Binding-site contacts:
Ligand atom CB contacts residue A2G1 of chain 4.M at 2.4 Å.
Ligand atom N contacts residue SO41 of chain 4.F at 2.9 Å (h-bond).
Ligand atom CB contacts residue SO41 of chain 4.F at 3.8 Å.
Ligand atom CA contacts residue SO41 of chain 4.F at 3.5 Å.
Ligand atom O contacts residue A2G1 of chain 4.M at 4.4 Å.
Ligand atom N contacts residue A2G1 of chain 4.M at 4.2 Å.
Ligand atom CA contacts residue PHE129 of chain 4.A at 4.3 Å (hydrophobic).
Ligand atom OG contacts residue PHE129 of chain 4.A at 4.2 Å.
Ligand atom OG contacts residue A2G1 of chain 4.M at 1.4 Å.
Ligand atom O contacts residue SO41 of chain 4.E at 4.0 Å.
Ligand atom OG contacts residue SO41 of chain 4.F at 2.9 Å (h-bond).
Ligand atom CA contacts residue A2G1 of chain 4.M at 3.7 Å.

Sequence of chain 4.A:
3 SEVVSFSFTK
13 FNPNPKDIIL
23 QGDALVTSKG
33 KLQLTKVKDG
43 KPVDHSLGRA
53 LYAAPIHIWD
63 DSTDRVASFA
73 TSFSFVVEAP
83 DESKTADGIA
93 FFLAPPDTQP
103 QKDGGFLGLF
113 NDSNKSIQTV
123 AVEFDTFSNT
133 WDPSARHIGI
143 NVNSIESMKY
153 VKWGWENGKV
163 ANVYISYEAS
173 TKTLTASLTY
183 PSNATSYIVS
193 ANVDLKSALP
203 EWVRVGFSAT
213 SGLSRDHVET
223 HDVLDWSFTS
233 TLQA

This protein binds this small molecule.
Small molecule (SMILES): N[C@@H](CO)C(=O)O